Sequence of chain 1.A:
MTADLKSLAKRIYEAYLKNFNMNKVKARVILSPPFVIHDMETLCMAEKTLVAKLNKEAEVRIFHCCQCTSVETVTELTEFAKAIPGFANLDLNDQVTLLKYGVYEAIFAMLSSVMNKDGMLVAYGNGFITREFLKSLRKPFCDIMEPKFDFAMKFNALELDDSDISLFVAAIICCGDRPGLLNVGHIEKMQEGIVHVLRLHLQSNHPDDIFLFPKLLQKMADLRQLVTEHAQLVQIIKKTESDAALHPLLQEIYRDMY

This protein binds this small molecule.
Small molecule (SMILES): CC(C)(Sc1ccc(CCN(CCCCC2CCCCC2)C(=O)NC2CCCCC2)cc1)C(=O)O

Binding-site contacts:
Ligand atom C7 contacts residue THR84 of chain 1.A at 3.8 Å.
Ligand atom C12 contacts residue CYS80 of chain 1.A at 4.0 Å (hydrophobic).
Ligand atom C15 contacts residue ILE144 of chain 1.A at 3.8 Å (hydrophobic).
Ligand atom C8 contacts residue THR84 of chain 1.A at 3.4 Å.
Ligand atom O3 contacts residue LEU265 of chain 1.A at 3.8 Å.
Ligand atom C3 contacts residue LEU126 of chain 1.A at 3.9 Å (hydrophobic).
Ligand atom C6 contacts residue THR88 of chain 1.A at 3.9 Å.
Ligand atom O2 contacts residue HIS245 of chain 1.A at 2.8 Å (h-bond).
Ligand atom C4 contacts residue ILE122 of chain 1.A at 3.9 Å (hydrophobic).
Ligand atom C22 contacts residue ILE159 of chain 1.A at 3.8 Å (hydrophobic).
Ligand atom C27 contacts residue HIS245 of chain 1.A at 3.8 Å.
Ligand atom O3 contacts residue TYR119 of chain 1.A at 2.5 Å (h-bond).
Ligand atom C14 contacts residue ILE144 of chain 1.A at 3.8 Å (hydrophobic).
Ligand atom O2 contacts residue TYR269 of chain 1.A at 2.3 Å (h-bond).
Ligand atom C11 contacts residue VAL137 of chain 1.A at 4.0 Å (hydrophobic).
Ligand atom C25 contacts residue SER85 of chain 1.A at 3.8 Å.
Ligand atom C28 contacts residue PHE78 of chain 1.A at 3.5 Å (hydrophobic).
Ligand atom N2 contacts residue THR84 of chain 1.A at 3.6 Å (h-bond).
Ligand atom C3 contacts residue ILE122 of chain 1.A at 3.9 Å (hydrophobic).
Ligand atom O2 contacts residue TYR119 of chain 1.A at 3.1 Å (h-bond).
Ligand atom C22 contacts residue CYS81 of chain 1.A at 3.6 Å (hydrophobic).
Ligand atom C21 contacts residue CYS81 of chain 1.A at 3.4 Å (hydrophobic).
Ligand atom C27 contacts residue TYR119 of chain 1.A at 3.1 Å (hydrophobic).
Ligand atom C15 contacts residue LEU52 of chain 1.A at 3.8 Å (hydrophobic).
Ligand atom N1 contacts residue THR84 of chain 1.A at 3.8 Å.
Ligand atom C29 contacts residue GLN82 of chain 1.A at 3.7 Å.
Ligand atom C27 contacts residue TYR269 of chain 1.A at 3.5 Å (hydrophobic).
Ligand atom C1 contacts residue THR88 of chain 1.A at 3.9 Å.
Ligand atom C10 contacts residue CYS81 of chain 1.A at 4.0 Å (hydrophobic).
Ligand atom O2 contacts residue VAL249 of chain 1.A at 4.0 Å.
Ligand atom C21 contacts residue MET160 of chain 1.A at 3.6 Å (hydrophobic).
Ligand atom C55 contacts residue THR88 of chain 1.A at 3.7 Å.
Ligand atom C23 contacts residue HIS245 of chain 1.A at 3.9 Å.
Ligand atom S1 contacts residue HIS245 of chain 1.A at 3.3 Å.
Ligand atom C29 contacts residue CYS81 of chain 1.A at 3.9 Å (hydrophobic).
Ligand atom C28 contacts residue LEU261 of chain 1.A at 3.9 Å (hydrophobic).
Ligand atom O3 contacts residue SER85 of chain 1.A at 2.9 Å (h-bond).
Ligand atom C10 contacts residue THR84 of chain 1.A at 3.7 Å.
Ligand atom O1 contacts residue MET135 of chain 1.A at 3.8 Å.
Ligand atom C24 contacts residue SER85 of chain 1.A at 3.8 Å.